Sequence of chain 1.A:
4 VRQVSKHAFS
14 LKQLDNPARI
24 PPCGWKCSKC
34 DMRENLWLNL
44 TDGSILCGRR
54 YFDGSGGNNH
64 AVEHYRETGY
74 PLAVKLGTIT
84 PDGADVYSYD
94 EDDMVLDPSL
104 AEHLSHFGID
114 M

Binding-site contacts:
Ligand atom C10 contacts residue TYR54 of chain 1.A at 3.6 Å (hydrophobic).
Ligand atom C9 contacts residue ASP56 of chain 1.A at 3.6 Å.
Ligand atom C10 contacts residue SER58 of chain 1.A at 3.9 Å.
Ligand atom C19 contacts residue MET97 of chain 1.A at 3.6 Å (hydrophobic).
Ligand atom O1 contacts residue VAL65 of chain 1.A at 3.9 Å.
Ligand atom C13 contacts residue TYR90 of chain 1.A at 3.2 Å (hydrophobic).
Ligand atom C12 contacts residue TYR90 of chain 1.A at 3.8 Å (hydrophobic).
Ligand atom F contacts residue MET97 of chain 1.A at 3.6 Å.
Ligand atom C8 contacts residue PHE55 of chain 1.A at 3.9 Å (hydrophobic).
Ligand atom C14 contacts residue TYR54 of chain 1.A at 3.4 Å (hydrophobic).
Ligand atom C3 contacts residue EDO1 of chain 1.D at 3.9 Å.
Ligand atom C15 contacts residue TYR90 of chain 1.A at 3.6 Å (hydrophobic).
Ligand atom C16 contacts residue TYR90 of chain 1.A at 3.9 Å (hydrophobic).
Ligand atom C17 contacts residue TYR92 of chain 1.A at 3.4 Å (hydrophobic).
Ligand atom C17 contacts residue ARG52 of chain 1.A at 3.7 Å.
Ligand atom O2 contacts residue TYR90 of chain 1.A at 3.3 Å.
Ligand atom O contacts residue ARG52 of chain 1.A at 2.9 Å (salt-bridge).
Ligand atom C9 contacts residue SER58 of chain 1.A at 3.6 Å.
Ligand atom C2 contacts residue TYR54 of chain 1.A at 3.9 Å (hydrophobic).
Ligand atom C13 contacts residue TYR54 of chain 1.A at 3.3 Å (hydrophobic).
Ligand atom F contacts residue TRP40 of chain 1.A at 3.1 Å.
Ligand atom C3 contacts residue TYR54 of chain 1.A at 3.9 Å (hydrophobic).
Ligand atom C16 contacts residue TRP40 of chain 1.A at 3.7 Å (hydrophobic).
Ligand atom O1 contacts residue TYR92 of chain 1.A at 2.7 Å (h-bond).
Ligand atom C18 contacts residue MET97 of chain 1.A at 3.6 Å (hydrophobic).
Ligand atom N1 contacts residue TRP40 of chain 1.A at 3.5 Å.
Ligand atom C18 contacts residue TYR54 of chain 1.A at 3.8 Å (hydrophobic).
Ligand atom C12 contacts residue TYR54 of chain 1.A at 3.6 Å (hydrophobic).
Ligand atom C17 contacts residue GLY51 of chain 1.A at 3.9 Å.
Ligand atom C8 contacts residue ASP56 of chain 1.A at 3.7 Å.
Ligand atom C14 contacts residue TYR90 of chain 1.A at 3.5 Å (hydrophobic).
Ligand atom O1 contacts residue ARG52 of chain 1.A at 3.8 Å.
Ligand atom O1 contacts residue GLY51 of chain 1.A at 3.9 Å.
Ligand atom C16 contacts residue TYR92 of chain 1.A at 3.4 Å (hydrophobic).
Ligand atom O contacts residue GLY51 of chain 1.A at 3.4 Å.
Ligand atom O1 contacts residue ALA64 of chain 1.A at 3.7 Å.
Ligand atom C15 contacts residue TYR54 of chain 1.A at 3.9 Å (hydrophobic).
Ligand atom N1 contacts residue TYR90 of chain 1.A at 3.6 Å.
Ligand atom C9 contacts residue PHE55 of chain 1.A at 3.8 Å (hydrophobic).
Ligand atom O2 contacts residue ARG52 of chain 1.A at 2.9 Å (salt-bridge).

This small molecule binds to this protein.
Small molecule (SMILES): O=C(O)CNC(=O)c1ccc(S(=O)(=O)N2CCC(c3ccccc3)CC2)cc1F